A protein and the small-molecule ligand that binds it are described below.
Small molecule (SMILES): CC(=O)N[C@H]1[C@H](O[C@H]2[C@H](O)[C@@H](NC(C)=O)CO[C@@H]2CO)O[C@H](CO)[C@@H](O)[C@@H]1O

Sequence of chain 37.I:
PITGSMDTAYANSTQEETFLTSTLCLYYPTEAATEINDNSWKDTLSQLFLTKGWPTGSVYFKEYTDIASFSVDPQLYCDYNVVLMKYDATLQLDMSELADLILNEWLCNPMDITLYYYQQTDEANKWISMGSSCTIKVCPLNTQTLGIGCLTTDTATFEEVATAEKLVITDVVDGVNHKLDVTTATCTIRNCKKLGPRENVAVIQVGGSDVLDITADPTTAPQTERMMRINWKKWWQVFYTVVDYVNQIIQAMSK

Binding-site contacts:
Ligand atom O5 contacts residue ASN12 of chain 37.I at 2.6 Å (h-bond).
Ligand atom O7 contacts residue ASN12 of chain 37.I at 3.7 Å.
Ligand atom N2 contacts residue ASN12 of chain 37.I at 3.8 Å.
Ligand atom C2 contacts residue ASN12 of chain 37.I at 3.2 Å.
Ligand atom C1 contacts residue ASN12 of chain 37.I at 2.1 Å.
Ligand atom C7 contacts residue ASN12 of chain 37.I at 3.9 Å.
Ligand atom C5 contacts residue ASN12 of chain 37.I at 4.0 Å.